Binding-site contacts:
Ligand atom C1 contacts residue ASN249 of chain 1.E at 4.0 Å.
Ligand atom C4 contacts residue ASN246 of chain 1.E at 4.2 Å.
Ligand atom C3 contacts residue ASN246 of chain 1.E at 3.9 Å.
Ligand atom C8 contacts residue ASN246 of chain 1.E at 3.7 Å.
Ligand atom C5 contacts residue ASN249 of chain 1.E at 4.3 Å.
Ligand atom C7 contacts residue THR248 of chain 1.E at 3.8 Å.
Ligand atom O5 contacts residue ASN249 of chain 1.E at 3.6 Å.
Ligand atom C2 contacts residue ASN246 of chain 1.E at 2.5 Å.
Ligand atom C7 contacts residue ASN246 of chain 1.E at 3.3 Å.
Ligand atom C3 contacts residue THR248 of chain 1.E at 4.1 Å.
Ligand atom C5 contacts residue ASN246 of chain 1.E at 3.7 Å.
Ligand atom C1 contacts residue ASN246 of chain 1.E at 1.5 Å.
Ligand atom C2 contacts residue THR248 of chain 1.E at 3.7 Å.
Ligand atom C8 contacts residue THR248 of chain 1.E at 3.9 Å.
Ligand atom N2 contacts residue THR248 of chain 1.E at 3.0 Å (h-bond).
Ligand atom O5 contacts residue ASN246 of chain 1.E at 2.3 Å (h-bond).
Ligand atom N2 contacts residue ASN246 of chain 1.E at 3.1 Å (h-bond).
Ligand atom O7 contacts residue ASN246 of chain 1.E at 3.3 Å (h-bond).
Ligand atom C1 contacts residue THR248 of chain 1.E at 3.4 Å.
Ligand atom O6 contacts residue ASN249 of chain 1.E at 3.5 Å.

Sequence of chain 1.E:
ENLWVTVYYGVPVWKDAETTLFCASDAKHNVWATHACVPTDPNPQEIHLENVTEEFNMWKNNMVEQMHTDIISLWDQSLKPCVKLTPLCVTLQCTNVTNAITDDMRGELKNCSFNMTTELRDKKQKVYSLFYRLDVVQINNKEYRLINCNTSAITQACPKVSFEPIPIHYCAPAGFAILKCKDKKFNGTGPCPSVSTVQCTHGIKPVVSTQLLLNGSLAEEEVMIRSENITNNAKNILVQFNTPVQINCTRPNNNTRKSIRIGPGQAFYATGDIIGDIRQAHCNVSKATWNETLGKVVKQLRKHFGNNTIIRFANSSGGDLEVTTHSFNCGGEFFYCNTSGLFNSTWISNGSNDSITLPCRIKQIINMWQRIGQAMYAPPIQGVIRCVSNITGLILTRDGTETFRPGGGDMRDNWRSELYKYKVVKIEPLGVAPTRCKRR

A protein and the small-molecule ligand that binds it are described below.
Small molecule (SMILES): CC(=O)N[C@@H]1[C@@H](O)[C@H](O)[C@@H](CO)O[C@H]1O